Sequence of chain 1.A:
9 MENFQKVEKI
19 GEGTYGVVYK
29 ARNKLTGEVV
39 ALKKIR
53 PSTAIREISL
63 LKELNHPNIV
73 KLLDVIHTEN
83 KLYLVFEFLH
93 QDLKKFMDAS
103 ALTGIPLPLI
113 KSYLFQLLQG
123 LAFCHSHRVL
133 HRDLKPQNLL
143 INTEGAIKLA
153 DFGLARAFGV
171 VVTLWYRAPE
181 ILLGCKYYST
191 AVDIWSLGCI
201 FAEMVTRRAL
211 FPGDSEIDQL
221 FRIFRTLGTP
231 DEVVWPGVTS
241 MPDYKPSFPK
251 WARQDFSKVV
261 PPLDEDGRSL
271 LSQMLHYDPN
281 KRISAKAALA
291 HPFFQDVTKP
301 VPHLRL

A small-molecule ligand and the protein it binds are described below.
Small molecule (SMILES): Nc1nc(Nc2ccccc2)sc1C(=O)c1ccccc1

Binding-site contacts:
Ligand atom C16 contacts residue ILE18 of chain 1.A at 4.0 Å (hydrophobic).
Ligand atom C20 contacts residue ASP94 of chain 1.A at 3.4 Å.
Ligand atom C2 contacts residue ALA39 of chain 1.A at 3.3 Å (hydrophobic).
Ligand atom C18 contacts residue HIS92 of chain 1.A at 3.4 Å.
Ligand atom C2 contacts residue LEU142 of chain 1.A at 3.3 Å (hydrophobic).
Ligand atom C10 contacts residue ASP153 of chain 1.A at 3.4 Å.
Ligand atom N3 contacts residue VAL72 of chain 1.A at 3.7 Å.
Ligand atom N15 contacts residue ILE18 of chain 1.A at 4.0 Å.
Ligand atom C16 contacts residue LEU91 of chain 1.A at 3.6 Å (hydrophobic).
Ligand atom S13 contacts residue ILE18 of chain 1.A at 3.9 Å.
Ligand atom N1 contacts residue ALA39 of chain 1.A at 3.7 Å.
Ligand atom N1 contacts residue PHE90 of chain 1.A at 4.0 Å.
Ligand atom C20 contacts residue ILE18 of chain 1.A at 3.9 Å (hydrophobic).
Ligand atom S13 contacts residue LEU142 of chain 1.A at 4.0 Å.
Ligand atom N3 contacts residue PHE88 of chain 1.A at 3.8 Å.
Ligand atom C19 contacts residue LYS97 of chain 1.A at 3.6 Å.
Ligand atom C18 contacts residue GLN93 of chain 1.A at 3.9 Å.
Ligand atom C4 contacts residue ALA39 of chain 1.A at 3.7 Å (hydrophobic).
Ligand atom N15 contacts residue PHE90 of chain 1.A at 3.7 Å.
Ligand atom N1 contacts residue LEU142 of chain 1.A at 3.7 Å.
Ligand atom C8 contacts residue GLN139 of chain 1.A at 4.0 Å.
Ligand atom C11 contacts residue VAL26 of chain 1.A at 3.8 Å (hydrophobic).
Ligand atom C17 contacts residue GLN93 of chain 1.A at 3.9 Å.
Ligand atom N3 contacts residue GLU89 of chain 1.A at 2.6 Å (salt-bridge).
Ligand atom C17 contacts residue LEU91 of chain 1.A at 3.4 Å (hydrophobic).
Ligand atom C14 contacts residue LEU91 of chain 1.A at 3.8 Å (hydrophobic).
Ligand atom C5 contacts residue LEU142 of chain 1.A at 3.8 Å (hydrophobic).
Ligand atom C17 contacts residue PHE90 of chain 1.A at 3.8 Å (hydrophobic).
Ligand atom C20 contacts residue LYS97 of chain 1.A at 3.5 Å.
Ligand atom N3 contacts residue ALA39 of chain 1.A at 3.3 Å.
Ligand atom C14 contacts residue ILE18 of chain 1.A at 3.9 Å (hydrophobic).
Ligand atom C4 contacts residue LEU142 of chain 1.A at 3.4 Å (hydrophobic).
Ligand atom N1 contacts residue LEU91 of chain 1.A at 3.2 Å (h-bond).
Ligand atom C2 contacts residue GLU89 of chain 1.A at 3.8 Å.
Ligand atom O12 contacts residue PHE88 of chain 1.A at 3.8 Å.
Ligand atom C17 contacts residue HIS92 of chain 1.A at 3.3 Å.
Ligand atom N15 contacts residue LEU91 of chain 1.A at 2.9 Å (h-bond).
Ligand atom N3 contacts residue LEU142 of chain 1.A at 3.6 Å.
Ligand atom C9 contacts residue ASP153 of chain 1.A at 3.5 Å.
Ligand atom C21 contacts residue ILE18 of chain 1.A at 4.0 Å (hydrophobic).